A protein and the small-molecule ligand that binds it are described below.
Small molecule (SMILES): OC[C@H]1O[C@H](O)[C@H](O)[C@@H](O)[C@@H]1O

Sequence of chain 1.A:
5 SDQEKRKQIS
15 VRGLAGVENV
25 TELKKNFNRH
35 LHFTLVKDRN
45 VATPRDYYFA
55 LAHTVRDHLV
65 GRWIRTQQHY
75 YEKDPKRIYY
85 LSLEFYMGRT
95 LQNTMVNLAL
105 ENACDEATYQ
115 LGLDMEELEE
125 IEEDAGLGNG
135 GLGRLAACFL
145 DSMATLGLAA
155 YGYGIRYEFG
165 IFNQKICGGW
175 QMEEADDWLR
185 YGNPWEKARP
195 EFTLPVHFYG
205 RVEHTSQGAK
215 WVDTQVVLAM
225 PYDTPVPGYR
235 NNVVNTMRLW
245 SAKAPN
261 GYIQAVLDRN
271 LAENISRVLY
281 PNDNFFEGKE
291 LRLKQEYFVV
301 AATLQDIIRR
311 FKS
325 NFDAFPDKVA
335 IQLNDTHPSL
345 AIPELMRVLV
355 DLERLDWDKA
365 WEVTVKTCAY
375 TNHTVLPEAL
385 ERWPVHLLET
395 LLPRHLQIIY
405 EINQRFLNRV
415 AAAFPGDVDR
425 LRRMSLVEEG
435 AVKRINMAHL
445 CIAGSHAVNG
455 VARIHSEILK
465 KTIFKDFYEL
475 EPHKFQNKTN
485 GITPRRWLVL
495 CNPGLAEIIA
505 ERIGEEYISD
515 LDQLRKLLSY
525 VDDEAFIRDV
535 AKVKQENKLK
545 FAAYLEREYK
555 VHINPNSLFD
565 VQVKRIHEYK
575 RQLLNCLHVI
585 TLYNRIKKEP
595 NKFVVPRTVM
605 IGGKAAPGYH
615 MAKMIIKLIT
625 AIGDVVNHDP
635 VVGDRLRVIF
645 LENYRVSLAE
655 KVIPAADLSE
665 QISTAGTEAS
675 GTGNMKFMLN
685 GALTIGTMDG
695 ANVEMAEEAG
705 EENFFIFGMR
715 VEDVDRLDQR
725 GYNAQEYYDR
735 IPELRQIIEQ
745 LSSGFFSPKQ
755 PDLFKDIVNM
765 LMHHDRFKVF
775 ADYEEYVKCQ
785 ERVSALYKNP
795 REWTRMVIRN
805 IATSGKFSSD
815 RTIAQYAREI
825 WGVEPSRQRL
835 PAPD

Binding-site contacts:
Ligand atom O6 contacts residue ASN484 of chain 1.A at 2.7 Å (h-bond).
Ligand atom O2 contacts residue GLU672 of chain 1.A at 3.0 Å (salt-bridge).
Ligand atom O1 contacts residue ASN284 of chain 1.A at 3.7 Å.
Ligand atom C6 contacts residue LEU136 of chain 1.A at 3.9 Å (hydrophobic).
Ligand atom C3 contacts residue SER674 of chain 1.A at 4.3 Å.
Ligand atom C4 contacts residue ASN484 of chain 1.A at 4.0 Å.
Ligand atom O4 contacts residue THR676 of chain 1.A at 4.2 Å.
Ligand atom O2 contacts residue HIS377 of chain 1.A at 4.1 Å.
Ligand atom C6 contacts residue LEU139 of chain 1.A at 3.8 Å (hydrophobic).
Ligand atom O4 contacts residue GLY675 of chain 1.A at 2.9 Å (h-bond).
Ligand atom O4 contacts residue SER674 of chain 1.A at 3.9 Å.
Ligand atom O5 contacts residue HIS377 of chain 1.A at 3.5 Å.
Ligand atom C5 contacts residue HIS377 of chain 1.A at 4.2 Å.
Ligand atom O3 contacts residue GLU672 of chain 1.A at 2.8 Å (salt-bridge).
Ligand atom C2 contacts residue ASN284 of chain 1.A at 3.9 Å.
Ligand atom C2 contacts residue HIS377 of chain 1.A at 3.3 Å.
Ligand atom O1 contacts residue GLY135 of chain 1.A at 4.0 Å.
Ligand atom C6 contacts residue GLY135 of chain 1.A at 3.7 Å.
Ligand atom C1 contacts residue HIS377 of chain 1.A at 3.7 Å.
Ligand atom C6 contacts residue HIS377 of chain 1.A at 3.5 Å.
Ligand atom O6 contacts residue HIS377 of chain 1.A at 2.8 Å (h-bond).
Ligand atom O3 contacts residue GLY675 of chain 1.A at 3.1 Å (h-bond).
Ligand atom O3 contacts residue ALA673 of chain 1.A at 3.6 Å (h-bond).
Ligand atom O4 contacts residue ASN484 of chain 1.A at 3.4 Å (h-bond).
Ligand atom O5 contacts residue LEU136 of chain 1.A at 3.8 Å.
Ligand atom C1 contacts residue LEU136 of chain 1.A at 4.3 Å (hydrophobic).
Ligand atom O6 contacts residue LEU139 of chain 1.A at 3.5 Å.
Ligand atom O2 contacts residue TYR573 of chain 1.A at 3.0 Å (h-bond).
Ligand atom C3 contacts residue GLU672 of chain 1.A at 3.4 Å.
Ligand atom C6 contacts residue ASN484 of chain 1.A at 3.4 Å.
Ligand atom C3 contacts residue GLY675 of chain 1.A at 3.9 Å.
Ligand atom C1 contacts residue ASN284 of chain 1.A at 3.9 Å.
Ligand atom C4 contacts residue GLY675 of chain 1.A at 3.8 Å.
Ligand atom O6 contacts residue VAL455 of chain 1.A at 3.8 Å.
Ligand atom C5 contacts residue GLY135 of chain 1.A at 3.8 Å.
Ligand atom O3 contacts residue SER674 of chain 1.A at 3.1 Å (h-bond).
Ligand atom O1 contacts residue LEU136 of chain 1.A at 3.6 Å.
Ligand atom C5 contacts residue LEU136 of chain 1.A at 3.7 Å (hydrophobic).
Ligand atom O2 contacts residue ASN284 of chain 1.A at 2.8 Å (h-bond).
Ligand atom C2 contacts residue GLU672 of chain 1.A at 3.7 Å.